Sequence of chain 1.A:
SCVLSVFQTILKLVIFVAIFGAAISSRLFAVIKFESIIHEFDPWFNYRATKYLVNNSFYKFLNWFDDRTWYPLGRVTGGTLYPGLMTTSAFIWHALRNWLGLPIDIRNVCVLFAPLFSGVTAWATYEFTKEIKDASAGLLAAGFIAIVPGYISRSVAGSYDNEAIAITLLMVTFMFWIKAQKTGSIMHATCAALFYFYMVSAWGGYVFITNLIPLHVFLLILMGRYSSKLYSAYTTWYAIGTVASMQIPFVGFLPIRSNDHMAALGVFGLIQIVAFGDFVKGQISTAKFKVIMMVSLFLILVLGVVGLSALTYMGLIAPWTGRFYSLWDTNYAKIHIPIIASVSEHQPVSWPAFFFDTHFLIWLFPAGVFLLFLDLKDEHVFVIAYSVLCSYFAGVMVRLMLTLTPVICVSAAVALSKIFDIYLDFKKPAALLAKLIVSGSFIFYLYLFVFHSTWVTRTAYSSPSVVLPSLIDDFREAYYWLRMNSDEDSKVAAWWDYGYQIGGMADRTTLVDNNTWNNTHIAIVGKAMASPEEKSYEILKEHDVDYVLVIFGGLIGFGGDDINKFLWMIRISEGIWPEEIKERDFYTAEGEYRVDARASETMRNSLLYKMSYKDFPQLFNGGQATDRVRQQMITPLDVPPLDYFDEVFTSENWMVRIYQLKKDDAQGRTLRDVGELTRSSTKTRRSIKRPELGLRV

Binding-site contacts:
Ligand atom C8 contacts residue LEU307 of chain 1.E at 3.8 Å (hydrophobic).
Ligand atom C2 contacts residue GLU256 of chain 1.E at 4.5 Å.
Ligand atom C1 contacts residue ASN336 of chain 1.E at 1.4 Å.
Ligand atom C5 contacts residue GLU256 of chain 1.E at 3.6 Å.
Ligand atom C6 contacts residue GLU509 of chain 1.A at 4.3 Å.
Ligand atom O5 contacts residue ASN336 of chain 1.E at 2.4 Å (h-bond).
Ligand atom C6 contacts residue VAL234 of chain 1.E at 4.0 Å (hydrophobic).
Ligand atom C4 contacts residue ASN336 of chain 1.E at 4.3 Å.
Ligand atom C8 contacts residue ARG504 of chain 1.A at 3.8 Å.
Ligand atom C6 contacts residue ASN336 of chain 1.E at 4.4 Å.
Ligand atom C5 contacts residue ASN336 of chain 1.E at 3.6 Å.
Ligand atom O7 contacts residue ASN334 of chain 1.E at 4.1 Å.
Ligand atom O6 contacts residue GLU509 of chain 1.A at 3.0 Å (salt-bridge).
Ligand atom C6 contacts residue GLU256 of chain 1.E at 3.2 Å.
Ligand atom C7 contacts residue LEU307 of chain 1.E at 4.0 Å (hydrophobic).
Ligand atom C4 contacts residue GLU256 of chain 1.E at 3.9 Å.
Ligand atom O5 contacts residue GLU256 of chain 1.E at 3.1 Å (salt-bridge).
Ligand atom O6 contacts residue VAL234 of chain 1.E at 3.8 Å.
Ligand atom N2 contacts residue MET505 of chain 1.A at 4.2 Å.
Ligand atom O7 contacts residue LEU307 of chain 1.E at 3.8 Å.
Ligand atom C8 contacts residue VAL234 of chain 1.E at 3.9 Å (hydrophobic).
Ligand atom O7 contacts residue ASN336 of chain 1.E at 3.5 Å (h-bond).
Ligand atom C2 contacts residue ASN336 of chain 1.E at 2.5 Å.
Ligand atom O7 contacts residue TYR254 of chain 1.E at 4.1 Å.
Ligand atom C1 contacts residue MET505 of chain 1.A at 3.6 Å (hydrophobic).
Ligand atom N2 contacts residue ASN336 of chain 1.E at 2.9 Å (h-bond).
Ligand atom C8 contacts residue ASN336 of chain 1.E at 4.5 Å.
Ligand atom O6 contacts residue ASN235 of chain 1.E at 4.2 Å.
Ligand atom O6 contacts residue GLU256 of chain 1.E at 2.3 Å (salt-bridge).
Ligand atom C1 contacts residue GLU256 of chain 1.E at 4.1 Å.
Ligand atom C8 contacts residue MET505 of chain 1.A at 4.4 Å (hydrophobic).
Ligand atom C3 contacts residue ASN336 of chain 1.E at 3.8 Å.
Ligand atom C7 contacts residue ASN336 of chain 1.E at 3.4 Å.
Ligand atom C2 contacts residue MET505 of chain 1.A at 4.5 Å (hydrophobic).
Ligand atom O3 contacts residue GLU509 of chain 1.A at 4.5 Å.

This protein binds this small molecule.
Small molecule (SMILES): CC(=O)N[C@H]1[C@H](O[C@H]2[C@H](O)[C@@H](NC(C)=O)CO[C@@H]2CO)O[C@H](CO)[C@@H](O)[C@@H]1O

Sequence of chain 1.E:
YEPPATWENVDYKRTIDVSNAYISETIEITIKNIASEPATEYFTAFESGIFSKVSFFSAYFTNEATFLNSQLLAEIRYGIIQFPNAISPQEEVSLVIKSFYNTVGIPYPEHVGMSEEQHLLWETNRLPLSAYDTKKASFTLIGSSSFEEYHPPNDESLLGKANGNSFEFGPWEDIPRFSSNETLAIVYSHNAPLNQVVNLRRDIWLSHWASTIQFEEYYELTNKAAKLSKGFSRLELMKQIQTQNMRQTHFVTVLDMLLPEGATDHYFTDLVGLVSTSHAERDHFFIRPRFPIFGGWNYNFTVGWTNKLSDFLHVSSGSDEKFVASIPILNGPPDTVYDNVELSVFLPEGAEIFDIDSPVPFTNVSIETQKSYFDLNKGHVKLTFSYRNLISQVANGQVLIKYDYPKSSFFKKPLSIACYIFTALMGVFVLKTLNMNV